Sequence of chain 1.A:
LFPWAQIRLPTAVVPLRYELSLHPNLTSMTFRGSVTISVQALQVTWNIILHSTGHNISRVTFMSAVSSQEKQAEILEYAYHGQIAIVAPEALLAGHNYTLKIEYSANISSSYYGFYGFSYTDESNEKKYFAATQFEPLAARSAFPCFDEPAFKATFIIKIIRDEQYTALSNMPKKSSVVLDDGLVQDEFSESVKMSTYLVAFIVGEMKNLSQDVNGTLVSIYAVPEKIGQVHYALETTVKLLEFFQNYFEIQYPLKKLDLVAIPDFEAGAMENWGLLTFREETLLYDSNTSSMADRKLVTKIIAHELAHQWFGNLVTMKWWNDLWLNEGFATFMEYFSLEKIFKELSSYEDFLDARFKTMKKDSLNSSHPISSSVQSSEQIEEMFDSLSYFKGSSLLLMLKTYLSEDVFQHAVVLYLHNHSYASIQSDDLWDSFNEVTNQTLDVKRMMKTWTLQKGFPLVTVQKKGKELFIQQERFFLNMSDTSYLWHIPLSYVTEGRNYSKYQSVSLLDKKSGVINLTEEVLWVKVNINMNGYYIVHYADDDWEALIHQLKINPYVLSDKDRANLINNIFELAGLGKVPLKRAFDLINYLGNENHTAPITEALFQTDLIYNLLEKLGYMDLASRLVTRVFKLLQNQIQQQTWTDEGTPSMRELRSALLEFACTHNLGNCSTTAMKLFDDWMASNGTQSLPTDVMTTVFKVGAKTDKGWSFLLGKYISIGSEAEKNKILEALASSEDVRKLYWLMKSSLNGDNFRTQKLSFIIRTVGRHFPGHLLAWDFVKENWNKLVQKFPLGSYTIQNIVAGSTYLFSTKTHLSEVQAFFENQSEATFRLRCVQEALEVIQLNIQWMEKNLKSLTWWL

A small-molecule ligand and the protein it binds are described below.
Small molecule (SMILES): CC(=O)N[C@H]1[C@H](O[C@H]2[C@H](O)[C@@H](NC(C)=O)CO[C@@H]2CO)O[C@H](CO)[C@@H](O)[C@@H]1O

Binding-site contacts:
Ligand atom C6 contacts residue LYS244 of chain 1.A at 4.0 Å.
Ligand atom C2 contacts residue ASN245 of chain 1.A at 2.5 Å.
Ligand atom C1 contacts residue SER247 of chain 1.A at 3.4 Å.
Ligand atom O5 contacts residue SER247 of chain 1.A at 4.3 Å.
Ligand atom O6 contacts residue ASN245 of chain 1.A at 4.5 Å.
Ligand atom C1 contacts residue ASN245 of chain 1.A at 1.5 Å.
Ligand atom C8 contacts residue ASN245 of chain 1.A at 4.2 Å.
Ligand atom N2 contacts residue SER247 of chain 1.A at 4.2 Å.
Ligand atom C8 contacts residue TYR258 of chain 1.A at 2.9 Å (hydrophobic).
Ligand atom C5 contacts residue ASN245 of chain 1.A at 3.3 Å.
Ligand atom O7 contacts residue ASN245 of chain 1.A at 4.0 Å.
Ligand atom C3 contacts residue ASN245 of chain 1.A at 3.9 Å.
Ligand atom C4 contacts residue ASN245 of chain 1.A at 4.2 Å.
Ligand atom O5 contacts residue ASN245 of chain 1.A at 2.1 Å (h-bond).
Ligand atom O5 contacts residue LYS244 of chain 1.A at 3.3 Å (salt-bridge).
Ligand atom N2 contacts residue TYR258 of chain 1.A at 4.0 Å.
Ligand atom C7 contacts residue ASN245 of chain 1.A at 3.4 Å.
Ligand atom C5 contacts residue SER247 of chain 1.A at 4.4 Å.
Ligand atom C6 contacts residue ASN245 of chain 1.A at 4.3 Å.
Ligand atom C7 contacts residue TYR258 of chain 1.A at 3.9 Å (hydrophobic).
Ligand atom C3 contacts residue SER247 of chain 1.A at 4.4 Å.
Ligand atom C1 contacts residue LEU246 of chain 1.A at 4.3 Å (hydrophobic).
Ligand atom C2 contacts residue SER247 of chain 1.A at 4.2 Å.
Ligand atom O6 contacts residue LYS244 of chain 1.A at 3.9 Å.
Ligand atom N2 contacts residue ASN245 of chain 1.A at 2.6 Å (h-bond).
Ligand atom C5 contacts residue LYS244 of chain 1.A at 4.3 Å.
Ligand atom C1 contacts residue LYS244 of chain 1.A at 4.2 Å.